Binding-site contacts:
Ligand atom C6 contacts residue GLU271 of chain 1.B at 3.2 Å.
Ligand atom C7 contacts residue ASN234 of chain 1.B at 4.2 Å.
Ligand atom O6 contacts residue GLU271 of chain 1.B at 2.6 Å (salt-bridge).
Ligand atom C5 contacts residue ASN181 of chain 1.B at 3.7 Å.
Ligand atom O5 contacts residue ASN181 of chain 1.B at 2.5 Å (h-bond).
Ligand atom O5 contacts residue GLN270 of chain 1.B at 3.5 Å.
Ligand atom C8 contacts residue ASN234 of chain 1.B at 3.7 Å.
Ligand atom O7 contacts residue ASN234 of chain 1.B at 3.8 Å.
Ligand atom C1 contacts residue GLU271 of chain 1.B at 4.4 Å.
Ligand atom C1 contacts residue THR183 of chain 1.B at 3.5 Å.
Ligand atom C3 contacts residue GLU294 of chain 1.B at 3.9 Å.
Ligand atom O6 contacts residue GLN270 of chain 1.B at 3.9 Å.
Ligand atom C7 contacts residue ASN181 of chain 1.B at 3.4 Å.
Ligand atom C1 contacts residue GLN270 of chain 1.B at 4.4 Å.
Ligand atom C5 contacts residue GLN270 of chain 1.B at 4.4 Å.
Ligand atom C4 contacts residue GLU294 of chain 1.B at 4.4 Å.
Ligand atom N2 contacts residue ASN181 of chain 1.B at 2.9 Å (h-bond).
Ligand atom C3 contacts residue THR183 of chain 1.B at 3.8 Å.
Ligand atom C5 contacts residue THR183 of chain 1.B at 3.6 Å.
Ligand atom C1 contacts residue ASN181 of chain 1.B at 1.4 Å.
Ligand atom C8 contacts residue TYR292 of chain 1.B at 3.3 Å (hydrophobic).
Ligand atom C2 contacts residue THR183 of chain 1.B at 4.0 Å.
Ligand atom O7 contacts residue THR183 of chain 1.B at 4.2 Å.
Ligand atom C3 contacts residue ASN181 of chain 1.B at 3.8 Å.
Ligand atom C8 contacts residue ASN181 of chain 1.B at 4.5 Å.
Ligand atom C6 contacts residue GLN270 of chain 1.B at 4.0 Å.
Ligand atom O3 contacts residue GLU294 of chain 1.B at 4.1 Å.
Ligand atom N2 contacts residue THR183 of chain 1.B at 4.1 Å.
Ligand atom C8 contacts residue PHE184 of chain 1.B at 3.6 Å (hydrophobic).
Ligand atom O7 contacts residue ASN181 of chain 1.B at 3.4 Å (h-bond).
Ligand atom N2 contacts residue GLU271 of chain 1.B at 4.1 Å.
Ligand atom C4 contacts residue ASN181 of chain 1.B at 4.3 Å.
Ligand atom N2 contacts residue GLU294 of chain 1.B at 4.4 Å.
Ligand atom O5 contacts residue THR183 of chain 1.B at 3.9 Å.
Ligand atom C4 contacts residue THR183 of chain 1.B at 4.3 Å.
Ligand atom O4 contacts residue GLU294 of chain 1.B at 3.7 Å.
Ligand atom C2 contacts residue ASN181 of chain 1.B at 2.5 Å.

A protein and the small-molecule ligand that binds it are described below.
Small molecule (SMILES): CC(=O)N[C@H]1[C@H](O[C@H]2[C@H](O)[C@@H](NC(C)=O)CO[C@@H]2CO)O[C@H](CO)[C@@H](O)[C@@H]1O

Sequence of chain 1.B:
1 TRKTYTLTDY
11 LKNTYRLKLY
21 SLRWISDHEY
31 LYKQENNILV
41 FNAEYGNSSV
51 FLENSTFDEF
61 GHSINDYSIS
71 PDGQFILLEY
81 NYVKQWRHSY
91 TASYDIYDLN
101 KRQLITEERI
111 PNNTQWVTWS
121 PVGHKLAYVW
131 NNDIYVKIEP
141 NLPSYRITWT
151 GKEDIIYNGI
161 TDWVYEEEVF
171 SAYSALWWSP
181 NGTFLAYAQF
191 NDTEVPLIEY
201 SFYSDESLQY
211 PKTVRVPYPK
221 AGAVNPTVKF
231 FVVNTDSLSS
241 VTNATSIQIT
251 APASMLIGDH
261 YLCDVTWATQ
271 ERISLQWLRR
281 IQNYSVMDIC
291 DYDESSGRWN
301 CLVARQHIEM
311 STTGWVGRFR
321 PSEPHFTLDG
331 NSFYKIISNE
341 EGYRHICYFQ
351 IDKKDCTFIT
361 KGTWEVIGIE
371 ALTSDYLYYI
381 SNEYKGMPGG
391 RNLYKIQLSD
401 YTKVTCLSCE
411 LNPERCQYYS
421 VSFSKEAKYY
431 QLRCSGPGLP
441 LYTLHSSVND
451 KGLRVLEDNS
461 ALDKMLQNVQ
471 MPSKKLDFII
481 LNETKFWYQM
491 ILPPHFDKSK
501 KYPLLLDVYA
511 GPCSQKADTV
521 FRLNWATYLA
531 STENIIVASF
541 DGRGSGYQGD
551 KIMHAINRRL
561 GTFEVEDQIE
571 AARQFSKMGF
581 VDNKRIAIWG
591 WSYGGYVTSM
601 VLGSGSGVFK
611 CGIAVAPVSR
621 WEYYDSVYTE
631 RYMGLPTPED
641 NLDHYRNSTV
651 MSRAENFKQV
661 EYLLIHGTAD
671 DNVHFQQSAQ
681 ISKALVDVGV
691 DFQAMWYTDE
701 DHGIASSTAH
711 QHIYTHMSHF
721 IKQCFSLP